Binding-site contacts:
Ligand atom C17 contacts residue ALA199 of chain 1.A at 3.8 Å (hydrophobic).
Ligand atom C21 contacts residue ALA199 of chain 1.A at 4.2 Å (hydrophobic).
Ligand atom C26 contacts residue PHE207 of chain 1.A at 4.2 Å (hydrophobic).
Ligand atom C16 contacts residue ALA199 of chain 1.A at 4.1 Å (hydrophobic).
Ligand atom C14 contacts residue ARG195 of chain 1.A at 4.1 Å.
Ligand atom C27 contacts residue VAL206 of chain 1.A at 4.4 Å (hydrophobic).
Ligand atom C15 contacts residue ALA199 of chain 1.A at 4.5 Å (hydrophobic).
Ligand atom C6 contacts residue ARG195 of chain 1.A at 3.8 Å.
Ligand atom C27 contacts residue VAL202 of chain 1.A at 4.1 Å (hydrophobic).
Ligand atom C7 contacts residue ARG195 of chain 1.A at 4.0 Å.
Ligand atom C21 contacts residue VAL202 of chain 1.A at 3.7 Å (hydrophobic).
Ligand atom C5 contacts residue ARG195 of chain 1.A at 3.7 Å.

Sequence of chain 1.A:
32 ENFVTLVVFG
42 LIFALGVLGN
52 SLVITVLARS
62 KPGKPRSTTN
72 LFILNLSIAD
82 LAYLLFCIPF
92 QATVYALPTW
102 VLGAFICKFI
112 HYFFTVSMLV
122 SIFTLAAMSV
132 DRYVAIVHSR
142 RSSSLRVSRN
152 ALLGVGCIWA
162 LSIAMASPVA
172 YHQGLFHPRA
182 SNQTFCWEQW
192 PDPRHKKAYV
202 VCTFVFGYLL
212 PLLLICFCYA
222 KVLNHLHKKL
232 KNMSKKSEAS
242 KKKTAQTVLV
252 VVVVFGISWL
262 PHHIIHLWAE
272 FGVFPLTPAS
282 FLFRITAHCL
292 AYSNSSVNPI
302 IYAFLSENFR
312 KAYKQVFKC

A protein and the small-molecule ligand that binds it are described below.
Small molecule (SMILES): CC(C)CCC[C@@H](C)[C@H]1CC[C@H]2[C@@H]3CC=C4C[C@@H](O)CC[C@]4(C)[C@H]3CC[C@]12C